Sequence of chain 1.D:
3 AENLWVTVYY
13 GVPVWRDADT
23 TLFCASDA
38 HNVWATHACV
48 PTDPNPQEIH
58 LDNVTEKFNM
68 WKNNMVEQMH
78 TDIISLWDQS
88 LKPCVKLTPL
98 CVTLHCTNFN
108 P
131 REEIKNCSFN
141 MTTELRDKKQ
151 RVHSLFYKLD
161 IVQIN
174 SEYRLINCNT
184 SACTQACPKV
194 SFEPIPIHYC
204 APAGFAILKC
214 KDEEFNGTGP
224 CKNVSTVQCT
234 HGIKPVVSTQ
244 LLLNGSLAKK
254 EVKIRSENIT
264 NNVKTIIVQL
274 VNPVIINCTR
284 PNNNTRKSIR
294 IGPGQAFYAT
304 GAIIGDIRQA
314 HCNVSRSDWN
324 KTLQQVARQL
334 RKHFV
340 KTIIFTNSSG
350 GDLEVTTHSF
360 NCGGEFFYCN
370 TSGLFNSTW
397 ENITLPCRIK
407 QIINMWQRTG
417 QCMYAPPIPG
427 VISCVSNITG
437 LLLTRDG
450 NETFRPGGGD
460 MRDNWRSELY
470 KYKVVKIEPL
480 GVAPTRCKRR

The protein below binds the small molecule below.
Small molecule (SMILES): CC(=O)N[C@H]1[C@H](O[C@H]2[C@H](O)[C@@H](NC(C)=O)CO[C@@H]2CO)O[C@H](CO)[C@@H](O)[C@@H]1O

Binding-site contacts:
Ligand atom C1 contacts residue SER371 of chain 1.D at 3.7 Å.
Ligand atom C3 contacts residue ASN369 of chain 1.D at 3.8 Å.
Ligand atom C5 contacts residue SER371 of chain 1.D at 4.1 Å.
Ligand atom C8 contacts residue ASN369 of chain 1.D at 4.4 Å.
Ligand atom C7 contacts residue ASN369 of chain 1.D at 3.2 Å.
Ligand atom O6 contacts residue NAG1 of chain 1.T at 3.4 Å.
Ligand atom N2 contacts residue ASN369 of chain 1.D at 2.9 Å (h-bond).
Ligand atom C5 contacts residue ASN369 of chain 1.D at 3.6 Å.
Ligand atom C1 contacts residue ASN369 of chain 1.D at 1.4 Å.
Ligand atom C4 contacts residue ASN369 of chain 1.D at 4.2 Å.
Ligand atom O5 contacts residue SER371 of chain 1.D at 4.2 Å.
Ligand atom C5 contacts residue NAG1 of chain 1.T at 4.2 Å.
Ligand atom O7 contacts residue NAG1 of chain 1.T at 4.3 Å.
Ligand atom O5 contacts residue ASN369 of chain 1.D at 2.3 Å (h-bond).
Ligand atom C6 contacts residue NAG1 of chain 1.T at 3.7 Å.
Ligand atom O7 contacts residue ASN369 of chain 1.D at 3.2 Å (h-bond).
Ligand atom C2 contacts residue ASN369 of chain 1.D at 2.5 Å.
Ligand atom C8 contacts residue NAG1 of chain 1.T at 4.1 Å.